Binding-site contacts:
Ligand atom O5 contacts residue ASN200 of chain 1.A at 2.3 Å (h-bond).
Ligand atom C6 contacts residue ARG224 of chain 1.A at 3.3 Å.
Ligand atom C5 contacts residue ASN200 of chain 1.A at 3.6 Å.
Ligand atom C4 contacts residue ASN200 of chain 1.A at 4.2 Å.
Ligand atom C5 contacts residue ARG224 of chain 1.A at 3.7 Å.
Ligand atom O5 contacts residue ARG224 of chain 1.A at 3.4 Å (salt-bridge).
Ligand atom C1 contacts residue ASN200 of chain 1.A at 1.4 Å.
Ligand atom O6 contacts residue ARG224 of chain 1.A at 3.8 Å.
Ligand atom O4 contacts residue ARG224 of chain 1.A at 4.4 Å.
Ligand atom C1 contacts residue ARG224 of chain 1.A at 4.5 Å.
Ligand atom C7 contacts residue ASN200 of chain 1.A at 4.2 Å.
Ligand atom C2 contacts residue ASN200 of chain 1.A at 2.5 Å.
Ligand atom C4 contacts residue ARG224 of chain 1.A at 4.0 Å.
Ligand atom N2 contacts residue ASN200 of chain 1.A at 3.0 Å (h-bond).
Ligand atom C3 contacts residue ASN200 of chain 1.A at 3.9 Å.

Sequence of chain 1.A:
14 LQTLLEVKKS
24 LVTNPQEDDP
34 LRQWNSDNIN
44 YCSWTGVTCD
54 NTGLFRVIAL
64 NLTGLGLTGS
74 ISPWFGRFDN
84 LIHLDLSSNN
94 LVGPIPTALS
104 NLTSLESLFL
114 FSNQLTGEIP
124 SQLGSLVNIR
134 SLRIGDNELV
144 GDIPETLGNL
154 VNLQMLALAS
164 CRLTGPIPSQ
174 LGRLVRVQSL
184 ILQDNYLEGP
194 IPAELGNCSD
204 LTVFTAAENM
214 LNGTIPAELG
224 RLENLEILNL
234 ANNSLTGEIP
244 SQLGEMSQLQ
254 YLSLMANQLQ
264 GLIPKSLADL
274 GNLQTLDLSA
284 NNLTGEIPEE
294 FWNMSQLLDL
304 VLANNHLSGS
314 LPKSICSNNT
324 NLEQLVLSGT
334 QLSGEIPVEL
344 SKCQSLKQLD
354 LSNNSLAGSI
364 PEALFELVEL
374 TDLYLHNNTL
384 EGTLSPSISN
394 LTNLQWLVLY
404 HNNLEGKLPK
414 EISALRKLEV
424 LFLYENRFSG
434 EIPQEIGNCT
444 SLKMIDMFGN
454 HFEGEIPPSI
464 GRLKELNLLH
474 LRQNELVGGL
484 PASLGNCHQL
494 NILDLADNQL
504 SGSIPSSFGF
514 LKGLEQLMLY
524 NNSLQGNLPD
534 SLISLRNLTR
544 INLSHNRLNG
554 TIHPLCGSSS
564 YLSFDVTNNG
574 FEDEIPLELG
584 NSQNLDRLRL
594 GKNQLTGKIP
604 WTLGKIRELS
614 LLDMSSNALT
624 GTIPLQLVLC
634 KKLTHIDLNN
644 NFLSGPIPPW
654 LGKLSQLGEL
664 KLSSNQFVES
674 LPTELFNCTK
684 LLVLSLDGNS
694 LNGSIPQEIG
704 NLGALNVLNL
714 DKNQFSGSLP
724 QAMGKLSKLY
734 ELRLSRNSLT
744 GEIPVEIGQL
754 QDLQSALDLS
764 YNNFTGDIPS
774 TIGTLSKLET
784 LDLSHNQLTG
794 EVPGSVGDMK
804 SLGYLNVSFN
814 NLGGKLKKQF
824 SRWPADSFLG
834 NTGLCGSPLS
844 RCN

A small-molecule ligand and the protein it binds are described below.
Small molecule (SMILES): CC(=O)N[C@@H]1[C@@H](O)[C@H](O)[C@@H](CO)O[C@H]1O